Sequence of chain 1.A:
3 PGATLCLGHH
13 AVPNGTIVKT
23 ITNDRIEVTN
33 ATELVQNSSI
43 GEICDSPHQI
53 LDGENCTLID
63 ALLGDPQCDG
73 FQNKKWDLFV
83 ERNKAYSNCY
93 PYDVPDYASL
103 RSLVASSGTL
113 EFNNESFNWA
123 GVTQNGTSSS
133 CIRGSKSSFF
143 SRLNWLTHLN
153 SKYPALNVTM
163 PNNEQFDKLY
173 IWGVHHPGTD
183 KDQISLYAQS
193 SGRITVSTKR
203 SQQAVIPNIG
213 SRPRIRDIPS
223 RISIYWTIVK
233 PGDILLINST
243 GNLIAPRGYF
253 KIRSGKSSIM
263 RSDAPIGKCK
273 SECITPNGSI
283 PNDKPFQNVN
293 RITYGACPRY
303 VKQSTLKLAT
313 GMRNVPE

The small molecule below binds the protein below.
Small molecule (SMILES): CC(=O)N[C@H]1[C@H](O[C@H]2[C@H](O)[C@@H](NC(C)=O)CO[C@@H]2CO)O[C@H](CO)[C@@H](O[C@@H]2O[C@H](CO)[C@@H](O)[C@H](O)[C@@H]2O)[C@@H]1O

Sequence of chain 3.A:
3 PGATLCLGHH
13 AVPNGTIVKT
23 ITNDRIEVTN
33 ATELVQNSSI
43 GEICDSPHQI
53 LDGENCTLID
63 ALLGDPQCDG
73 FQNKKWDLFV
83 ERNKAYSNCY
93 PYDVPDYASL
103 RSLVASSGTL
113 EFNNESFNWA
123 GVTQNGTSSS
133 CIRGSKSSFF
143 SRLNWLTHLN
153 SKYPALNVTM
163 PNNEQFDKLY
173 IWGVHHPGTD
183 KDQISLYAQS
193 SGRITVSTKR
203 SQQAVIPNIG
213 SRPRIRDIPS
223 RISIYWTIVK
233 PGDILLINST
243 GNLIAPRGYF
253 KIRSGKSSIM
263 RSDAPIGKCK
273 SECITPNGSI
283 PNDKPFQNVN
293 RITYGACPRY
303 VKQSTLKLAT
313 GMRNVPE

Binding-site contacts:
Ligand atom C7 contacts residue ASN240 of chain 1.A at 3.4 Å.
Ligand atom C5 contacts residue ASN240 of chain 1.A at 3.7 Å.
Ligand atom C3 contacts residue ALA157 of chain 1.A at 4.2 Å (hydrophobic).
Ligand atom N2 contacts residue ARG195 of chain 1.A at 4.0 Å.
Ligand atom C8 contacts residue NAG1 of chain 1.C at 3.8 Å.
Ligand atom C7 contacts residue LYS183 of chain 3.A at 3.9 Å.
Ligand atom O7 contacts residue ASN240 of chain 1.A at 3.4 Å.
Ligand atom C1 contacts residue ASN159 of chain 1.A at 4.0 Å.
Ligand atom O7 contacts residue ARG195 of chain 1.A at 4.1 Å.
Ligand atom C6 contacts residue NAG1 of chain 1.C at 3.9 Å.
Ligand atom O7 contacts residue SER241 of chain 1.A at 3.1 Å.
Ligand atom O7 contacts residue LYS183 of chain 3.A at 3.2 Å (salt-bridge).
Ligand atom C8 contacts residue ARG195 of chain 1.A at 3.6 Å.
Ligand atom C2 contacts residue ASN240 of chain 1.A at 2.5 Å.
Ligand atom C7 contacts residue THR242 of chain 1.A at 4.0 Å.
Ligand atom C7 contacts residue SER241 of chain 1.A at 4.0 Å.
Ligand atom C7 contacts residue ARG195 of chain 1.A at 3.7 Å.
Ligand atom O5 contacts residue ASN159 of chain 1.A at 3.3 Å.
Ligand atom O5 contacts residue ASN240 of chain 1.A at 2.4 Å (h-bond).
Ligand atom C5 contacts residue NAG1 of chain 1.C at 3.6 Å.
Ligand atom O6 contacts residue ASN159 of chain 1.A at 3.6 Å.
Ligand atom C2 contacts residue ALA157 of chain 1.A at 4.1 Å (hydrophobic).
Ligand atom O7 contacts residue THR242 of chain 1.A at 3.2 Å.
Ligand atom O3 contacts residue ALA157 of chain 1.A at 4.1 Å.
Ligand atom C1 contacts residue LEU158 of chain 1.A at 3.7 Å (hydrophobic).
Ligand atom C8 contacts residue ASN240 of chain 1.A at 3.8 Å.
Ligand atom O6 contacts residue THR242 of chain 1.A at 4.0 Å.
Ligand atom O6 contacts residue ALA157 of chain 1.A at 3.6 Å (h-bond).
Ligand atom O3 contacts residue THR242 of chain 1.A at 3.9 Å.
Ligand atom C8 contacts residue ILE211 of chain 3.A at 3.2 Å (hydrophobic).
Ligand atom C6 contacts residue ASN159 of chain 1.A at 4.0 Å.
Ligand atom O7 contacts residue NAG1 of chain 1.C at 4.1 Å.
Ligand atom N2 contacts residue ASN240 of chain 1.A at 2.9 Å (h-bond).
Ligand atom C4 contacts residue ALA157 of chain 1.A at 3.6 Å (hydrophobic).
Ligand atom C3 contacts residue ASN240 of chain 1.A at 3.8 Å.
Ligand atom O3 contacts residue ARG195 of chain 1.A at 3.3 Å (salt-bridge).
Ligand atom C1 contacts residue ASN240 of chain 1.A at 1.5 Å.
Ligand atom O5 contacts residue ALA157 of chain 1.A at 4.1 Å.
Ligand atom O3 contacts residue ASP182 of chain 3.A at 4.1 Å.
Ligand atom O5 contacts residue LEU158 of chain 1.A at 3.6 Å (h-bond).